Binding-site contacts:
Ligand atom CAN contacts residue GLY550 of chain 1.A at 3.8 Å.
Ligand atom CAJ contacts residue PHE383 of chain 1.B at 3.5 Å (hydrophobic).
Ligand atom CAQ contacts residue PHE324 of chain 1.B at 3.7 Å (hydrophobic).
Ligand atom NAR contacts residue THR552 of chain 1.A at 3.2 Å (h-bond).
Ligand atom NAR contacts residue ASP523 of chain 1.A at 3.5 Å.
Ligand atom CAG contacts residue PHE383 of chain 1.B at 3.6 Å (hydrophobic).
Ligand atom CAC contacts residue ASP521 of chain 1.A at 3.7 Å.
Ligand atom CAC contacts residue ARG407 of chain 1.B at 3.7 Å.
Ligand atom CAA contacts residue ASP521 of chain 1.A at 3.6 Å.
Ligand atom CAF contacts residue TYR331 of chain 1.B at 3.9 Å (hydrophobic).
Ligand atom CAA contacts residue ASP523 of chain 1.A at 3.8 Å.
Ligand atom CAG contacts residue THR552 of chain 1.A at 3.9 Å.
Ligand atom CAE contacts residue ARG407 of chain 1.B at 3.9 Å.
Ligand atom CAQ contacts residue GLY354 of chain 1.B at 3.5 Å.
Ligand atom CAF contacts residue PHE383 of chain 1.B at 3.8 Å (hydrophobic).
Ligand atom CAO contacts residue TYR326 of chain 1.B at 3.5 Å (hydrophobic).
Ligand atom CAC contacts residue PHE383 of chain 1.B at 3.6 Å (hydrophobic).
Ligand atom CAL contacts residue THR552 of chain 1.A at 3.7 Å.
Ligand atom CAG contacts residue ASP523 of chain 1.A at 3.2 Å.
Ligand atom NAK contacts residue THR552 of chain 1.A at 2.9 Å (h-bond).
Ligand atom NAK contacts residue VAL551 of chain 1.A at 3.5 Å.
Ligand atom CAN contacts residue TYR326 of chain 1.B at 3.6 Å (hydrophobic).
Ligand atom NAI contacts residue ASP523 of chain 1.A at 3.4 Å (salt-bridge).
Ligand atom CAA contacts residue PHE383 of chain 1.B at 3.5 Å (hydrophobic).
Ligand atom CAQ contacts residue VAL356 of chain 1.B at 3.8 Å (hydrophobic).
Ligand atom CAD contacts residue PHE383 of chain 1.B at 3.7 Å (hydrophobic).
Ligand atom NAR contacts residue VAL551 of chain 1.A at 3.9 Å.
Ligand atom CAQ contacts residue ILE381 of chain 1.B at 3.7 Å (hydrophobic).
Ligand atom NAR contacts residue ASP521 of chain 1.A at 2.7 Å (salt-bridge).
Ligand atom CAD contacts residue VAL356 of chain 1.B at 3.9 Å (hydrophobic).
Ligand atom CAE contacts residue PHE383 of chain 1.B at 3.8 Å (hydrophobic).
Ligand atom CAP contacts residue GLY550 of chain 1.A at 3.4 Å.
Ligand atom CAG contacts residue ASP521 of chain 1.A at 3.4 Å.
Ligand atom CAB contacts residue PHE383 of chain 1.B at 3.6 Å (hydrophobic).
Ligand atom CAO contacts residue GLY550 of chain 1.A at 3.7 Å.
Ligand atom CAH contacts residue THR552 of chain 1.A at 3.4 Å.
Ligand atom CAH contacts residue ASP523 of chain 1.A at 3.7 Å.
Ligand atom NAI contacts residue PHE383 of chain 1.B at 3.5 Å.
Ligand atom NAI contacts residue ASP521 of chain 1.A at 2.6 Å (salt-bridge).
Ligand atom CAH contacts residue PHE383 of chain 1.B at 3.8 Å (hydrophobic).

Sequence of chain 1.A:
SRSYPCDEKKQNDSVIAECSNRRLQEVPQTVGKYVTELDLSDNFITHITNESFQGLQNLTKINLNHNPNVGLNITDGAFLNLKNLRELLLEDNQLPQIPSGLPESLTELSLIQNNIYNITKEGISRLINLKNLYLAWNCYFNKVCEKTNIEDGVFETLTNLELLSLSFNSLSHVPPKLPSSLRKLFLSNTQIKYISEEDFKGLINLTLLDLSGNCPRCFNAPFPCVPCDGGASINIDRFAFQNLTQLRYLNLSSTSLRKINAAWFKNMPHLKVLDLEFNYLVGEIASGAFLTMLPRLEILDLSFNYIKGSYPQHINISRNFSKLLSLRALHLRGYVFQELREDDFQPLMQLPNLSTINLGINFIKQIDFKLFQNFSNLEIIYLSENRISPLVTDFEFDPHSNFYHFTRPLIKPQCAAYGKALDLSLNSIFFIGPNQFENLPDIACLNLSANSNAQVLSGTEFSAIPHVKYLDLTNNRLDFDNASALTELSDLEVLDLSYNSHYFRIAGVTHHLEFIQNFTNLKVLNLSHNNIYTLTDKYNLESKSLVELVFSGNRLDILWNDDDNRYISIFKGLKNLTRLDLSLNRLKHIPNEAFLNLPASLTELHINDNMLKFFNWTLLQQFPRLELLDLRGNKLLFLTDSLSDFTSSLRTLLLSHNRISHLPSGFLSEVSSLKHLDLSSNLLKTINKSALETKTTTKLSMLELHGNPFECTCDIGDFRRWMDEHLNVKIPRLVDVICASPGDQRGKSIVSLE

Sequence of chain 1.B:
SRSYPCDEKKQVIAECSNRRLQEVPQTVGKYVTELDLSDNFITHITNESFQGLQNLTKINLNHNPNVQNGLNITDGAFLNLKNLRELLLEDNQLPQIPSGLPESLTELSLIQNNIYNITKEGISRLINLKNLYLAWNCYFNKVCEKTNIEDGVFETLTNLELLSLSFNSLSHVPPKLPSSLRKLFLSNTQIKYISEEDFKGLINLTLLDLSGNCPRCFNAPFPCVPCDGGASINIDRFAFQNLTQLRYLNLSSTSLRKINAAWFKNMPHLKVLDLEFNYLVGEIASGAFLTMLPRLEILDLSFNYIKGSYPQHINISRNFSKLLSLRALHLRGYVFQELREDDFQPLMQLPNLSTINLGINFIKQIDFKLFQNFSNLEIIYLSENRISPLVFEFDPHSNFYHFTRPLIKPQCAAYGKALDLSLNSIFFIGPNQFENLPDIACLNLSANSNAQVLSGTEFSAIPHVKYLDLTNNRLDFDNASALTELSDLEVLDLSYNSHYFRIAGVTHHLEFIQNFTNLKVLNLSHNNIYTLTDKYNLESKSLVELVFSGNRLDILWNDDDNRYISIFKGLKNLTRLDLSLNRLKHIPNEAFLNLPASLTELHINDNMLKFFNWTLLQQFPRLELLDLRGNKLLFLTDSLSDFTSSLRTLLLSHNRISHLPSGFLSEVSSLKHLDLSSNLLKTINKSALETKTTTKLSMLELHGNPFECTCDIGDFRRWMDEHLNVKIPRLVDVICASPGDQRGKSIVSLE

A small-molecule ligand and the protein it binds are described below.
Small molecule (SMILES): CCCCc1nc2c(N)nc3ccccc3c2o1